Binding-site contacts:
Ligand atom OG contacts residue PEG1 of chain 1.F at 2.9 Å (h-bond).
Ligand atom O contacts residue UVK1 of chain 1.C at 3.3 Å.
Ligand atom N contacts residue GLU187 of chain 1.A at 2.6 Å (salt-bridge).
Ligand atom O contacts residue GLU187 of chain 1.A at 3.6 Å (salt-bridge).
Ligand atom O3P contacts residue ARG134 of chain 1.A at 2.9 Å (salt-bridge).
Ligand atom CB contacts residue ASN180 of chain 1.A at 3.2 Å.
Ligand atom NH2 contacts residue ASP220 of chain 1.A at 3.0 Å (salt-bridge).
Ligand atom O contacts residue VAL183 of chain 1.A at 3.6 Å.
Ligand atom O2P contacts residue ARG61 of chain 1.A at 2.9 Å (salt-bridge).
Ligand atom CD contacts residue PEG1 of chain 1.F at 3.5 Å.
Ligand atom NE contacts residue ASP220 of chain 1.A at 2.7 Å (salt-bridge).
Ligand atom CB contacts residue PEG1 of chain 1.F at 3.3 Å.
Ligand atom C contacts residue PEG1 of chain 1.F at 3.5 Å.
Ligand atom NE contacts residue GLU19 of chain 1.A at 2.9 Å (salt-bridge).
Ligand atom O contacts residue VAL51 of chain 1.A at 3.2 Å.
Ligand atom CB contacts residue LEU234 of chain 1.A at 3.4 Å (hydrophobic).
Ligand atom CD contacts residue ASP220 of chain 1.A at 3.6 Å.
Ligand atom C contacts residue ASN180 of chain 1.A at 3.6 Å.
Ligand atom O1P contacts residue ARG134 of chain 1.A at 2.8 Å (salt-bridge).
Ligand atom NH2 contacts residue GLU19 of chain 1.A at 2.9 Å (salt-bridge).
Ligand atom CG contacts residue UVK1 of chain 1.C at 3.5 Å.
Ligand atom CZ contacts residue ASP220 of chain 1.A at 3.6 Å.
Ligand atom N contacts residue ASN180 of chain 1.A at 2.9 Å (h-bond).
Ligand atom CB contacts residue ASN231 of chain 1.A at 2.6 Å.
Ligand atom CG contacts residue PEG1 of chain 1.F at 3.6 Å.
Ligand atom CA contacts residue ASN180 of chain 1.A at 3.4 Å.
Ligand atom N contacts residue ASN231 of chain 1.A at 3.0 Å (h-bond).
Ligand atom N contacts residue PEG1 of chain 1.F at 3.2 Å (h-bond).
Ligand atom NH2 contacts residue LEU48 of chain 1.A at 3.5 Å.
Ligand atom CA contacts residue GLU187 of chain 1.A at 3.6 Å.
Ligand atom CB contacts residue PEG1 of chain 1.F at 3.1 Å.
Ligand atom O contacts residue ASN231 of chain 1.A at 2.9 Å (h-bond).
Ligand atom N contacts residue PEG1 of chain 1.F at 2.7 Å.
Ligand atom N contacts residue LEU179 of chain 1.A at 3.5 Å.
Ligand atom NH1 contacts residue PEG1 of chain 1.F at 2.7 Å (h-bond).
Ligand atom O3P contacts residue TYR135 of chain 1.A at 2.6 Å (h-bond).
Ligand atom CG contacts residue GLU19 of chain 1.A at 3.6 Å.
Ligand atom CA contacts residue PEG1 of chain 1.F at 3.4 Å.
Ligand atom O1P contacts residue ARG61 of chain 1.A at 3.0 Å (salt-bridge).
Ligand atom O contacts residue UVK1 of chain 1.C at 3.2 Å (h-bond).

Sequence of chain 1.A:
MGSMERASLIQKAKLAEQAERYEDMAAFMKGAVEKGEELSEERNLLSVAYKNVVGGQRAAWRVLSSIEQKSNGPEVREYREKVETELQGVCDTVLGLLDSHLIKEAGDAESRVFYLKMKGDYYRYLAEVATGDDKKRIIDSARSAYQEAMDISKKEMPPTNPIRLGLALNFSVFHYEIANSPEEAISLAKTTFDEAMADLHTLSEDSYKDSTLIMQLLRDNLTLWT

The small molecule below binds the protein below.
Small molecule (SMILES): CC[C@H](C)[C@H](NC(=O)[C@H](COP(=O)(O)O)NC(=O)CNC(=O)[C@H](C)N)C(=O)N1CCC[C@H]1C(=O)NCC(=O)N[C@@H](CCCN=C(N)N)C(=O)N[C@@H](CCCN=C(N)N)C(=O)N[C@@H](CO)C(=O)O